Sequence of chain 3.A:
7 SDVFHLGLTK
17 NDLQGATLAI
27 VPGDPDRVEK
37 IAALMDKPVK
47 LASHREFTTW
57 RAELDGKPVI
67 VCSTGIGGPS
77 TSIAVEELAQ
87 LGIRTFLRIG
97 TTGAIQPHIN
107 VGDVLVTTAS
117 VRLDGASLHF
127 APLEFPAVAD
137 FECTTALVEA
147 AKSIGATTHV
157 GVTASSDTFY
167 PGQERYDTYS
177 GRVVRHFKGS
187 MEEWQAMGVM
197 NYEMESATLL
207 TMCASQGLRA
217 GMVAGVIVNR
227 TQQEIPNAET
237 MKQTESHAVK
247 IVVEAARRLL

Binding-site contacts:
Ligand atom C5 contacts residue URA1 of chain 3.G at 3.5 Å.
Ligand atom O1P contacts residue GLY96 of chain 3.B at 3.2 Å.
Ligand atom O5 contacts residue HIS11 of chain 3.A at 2.9 Å (h-bond).
Ligand atom O2 contacts residue GLU201 of chain 3.B at 2.5 Å (salt-bridge).
Ligand atom O5 contacts residue PHE165 of chain 3.B at 3.6 Å.
Ligand atom O2P contacts residue ASP30 of chain 3.B at 3.9 Å.
Ligand atom O2 contacts residue MET200 of chain 3.B at 2.9 Å (h-bond).
Ligand atom O3P contacts residue ARG33 of chain 3.B at 2.8 Å (salt-bridge).
Ligand atom C3 contacts residue GLU201 of chain 3.B at 3.4 Å.
Ligand atom P contacts residue ARG51 of chain 3.A at 3.8 Å.
Ligand atom O3P contacts residue THR97 of chain 3.B at 2.5 Å (h-bond).
Ligand atom O1 contacts residue THR97 of chain 3.B at 3.4 Å (h-bond).
Ligand atom O4 contacts residue ARG51 of chain 3.A at 3.6 Å.
Ligand atom P contacts residue ARG33 of chain 3.B at 3.8 Å.
Ligand atom O4 contacts residue URA1 of chain 3.G at 3.8 Å.
Ligand atom P contacts residue THR97 of chain 3.B at 3.6 Å.
Ligand atom C2 contacts residue MET200 of chain 3.B at 3.8 Å (hydrophobic).
Ligand atom C1 contacts residue URA1 of chain 3.G at 3.6 Å.
Ligand atom O1P contacts residue ARG94 of chain 3.B at 3.0 Å (salt-bridge).
Ligand atom O3 contacts residue ILE72 of chain 3.B at 3.6 Å.
Ligand atom O1P contacts residue THR97 of chain 3.B at 3.8 Å.
Ligand atom O5 contacts residue URA1 of chain 3.G at 3.9 Å.
Ligand atom C1 contacts residue THR97 of chain 3.B at 3.1 Å.
Ligand atom O2P contacts residue ARG51 of chain 3.A at 2.8 Å (salt-bridge).
Ligand atom C2 contacts residue GLU201 of chain 3.B at 3.6 Å.
Ligand atom O2P contacts residue GLY29 of chain 3.B at 3.5 Å.
Ligand atom O1 contacts residue ARG94 of chain 3.B at 3.1 Å (salt-bridge).
Ligand atom O1P contacts residue GLY29 of chain 3.B at 3.1 Å (h-bond).
Ligand atom O2 contacts residue ARG94 of chain 3.B at 3.0 Å (salt-bridge).
Ligand atom O1 contacts residue GLU201 of chain 3.B at 3.7 Å.
Ligand atom O4 contacts residue THR97 of chain 3.B at 3.0 Å (h-bond).
Ligand atom O3 contacts residue GLU201 of chain 3.B at 2.6 Å (salt-bridge).
Ligand atom C5 contacts residue HIS11 of chain 3.A at 3.8 Å.
Ligand atom O1P contacts residue ARG33 of chain 3.B at 2.9 Å (salt-bridge).
Ligand atom O3P contacts residue ARG51 of chain 3.A at 3.0 Å (salt-bridge).
Ligand atom C2 contacts residue URA1 of chain 3.G at 3.7 Å.
Ligand atom P contacts residue ARG94 of chain 3.B at 3.9 Å.
Ligand atom O1P contacts residue ILE95 of chain 3.B at 3.7 Å.
Ligand atom O2 contacts residue GLU199 of chain 3.B at 3.3 Å (salt-bridge).
Ligand atom C5 contacts residue PHE165 of chain 3.B at 3.7 Å (hydrophobic).

This protein binds this small molecule.
Small molecule (SMILES): O=P(O)(O)O[C@H]1O[C@H](CO)[C@@H](O)[C@H]1O

Sequence of chain 3.B:
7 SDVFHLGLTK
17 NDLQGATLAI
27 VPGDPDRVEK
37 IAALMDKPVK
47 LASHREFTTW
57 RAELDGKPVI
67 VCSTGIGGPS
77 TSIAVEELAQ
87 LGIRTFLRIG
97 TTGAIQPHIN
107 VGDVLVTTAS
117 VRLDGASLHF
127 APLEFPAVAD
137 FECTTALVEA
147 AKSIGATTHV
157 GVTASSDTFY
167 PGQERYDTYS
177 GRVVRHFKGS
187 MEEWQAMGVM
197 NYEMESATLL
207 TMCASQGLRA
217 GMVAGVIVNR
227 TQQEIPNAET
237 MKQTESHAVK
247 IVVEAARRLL